The small molecule below binds the protein below.
Small molecule (SMILES): CC(=O)N[C@@H]1[C@@H](O)[C@H](O)[C@@H](CO)O[C@H]1O

Binding-site contacts:
Ligand atom C1 contacts residue ASN315 of chain 14.H at 1.4 Å.
Ligand atom O5 contacts residue ASN315 of chain 14.H at 2.4 Å (h-bond).
Ligand atom O5 contacts residue VAL314 of chain 14.H at 3.8 Å.
Ligand atom C3 contacts residue ASN315 of chain 14.H at 3.8 Å.
Ligand atom C5 contacts residue ASN315 of chain 14.H at 3.7 Å.
Ligand atom C8 contacts residue ASN315 of chain 14.H at 3.5 Å.
Ligand atom C7 contacts residue ASN315 of chain 14.H at 3.3 Å.
Ligand atom O5 contacts residue THR313 of chain 14.H at 4.3 Å.
Ligand atom C4 contacts residue ASN315 of chain 14.H at 4.3 Å.
Ligand atom C6 contacts residue ASN315 of chain 14.H at 4.5 Å.
Ligand atom C6 contacts residue THR313 of chain 14.H at 4.5 Å.
Ligand atom C1 contacts residue VAL314 of chain 14.H at 4.4 Å (hydrophobic).
Ligand atom C8 contacts residue ILE281 of chain 14.H at 4.5 Å (hydrophobic).
Ligand atom O7 contacts residue ASN315 of chain 14.H at 4.2 Å.
Ligand atom N2 contacts residue ASN315 of chain 14.H at 2.8 Å (h-bond).
Ligand atom C2 contacts residue ASN315 of chain 14.H at 2.5 Å.

Sequence of chain 14.H:
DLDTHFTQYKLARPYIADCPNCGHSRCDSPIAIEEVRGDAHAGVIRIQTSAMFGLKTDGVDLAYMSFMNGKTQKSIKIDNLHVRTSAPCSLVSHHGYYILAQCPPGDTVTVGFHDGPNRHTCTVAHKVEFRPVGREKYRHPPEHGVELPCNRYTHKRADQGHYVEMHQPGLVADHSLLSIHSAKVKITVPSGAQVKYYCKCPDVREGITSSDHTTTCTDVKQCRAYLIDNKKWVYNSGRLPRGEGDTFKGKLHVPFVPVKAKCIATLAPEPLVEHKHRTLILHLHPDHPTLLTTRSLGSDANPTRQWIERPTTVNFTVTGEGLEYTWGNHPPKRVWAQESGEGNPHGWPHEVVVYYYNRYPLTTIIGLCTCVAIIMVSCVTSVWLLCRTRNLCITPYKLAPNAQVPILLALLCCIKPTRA